Binding-site contacts:
Ligand atom O3 contacts residue BMA3 of chain 3.B at 4.2 Å.
Ligand atom C5 contacts residue THR310 of chain 1.A at 3.4 Å.
Ligand atom O5 contacts residue PRO309 of chain 1.A at 4.3 Å.
Ligand atom C4 contacts residue THR310 of chain 1.A at 3.8 Å.
Ligand atom O4 contacts residue THR310 of chain 1.A at 3.4 Å (h-bond).
Ligand atom C4 contacts residue BMA3 of chain 3.B at 3.7 Å.
Ligand atom C2 contacts residue BMA3 of chain 3.B at 2.9 Å.
Ligand atom C6 contacts residue BMA3 of chain 3.B at 4.5 Å.
Ligand atom O2 contacts residue BMA3 of chain 3.B at 4.2 Å.
Ligand atom C5 contacts residue PRO309 of chain 1.A at 4.1 Å (hydrophobic).
Ligand atom C5 contacts residue BMA3 of chain 3.B at 3.2 Å.
Ligand atom C3 contacts residue BMA3 of chain 3.B at 3.0 Å.
Ligand atom O4 contacts residue BMA3 of chain 3.B at 4.5 Å.
Ligand atom O5 contacts residue BMA3 of chain 3.B at 2.6 Å (h-bond).
Ligand atom C1 contacts residue BMA3 of chain 3.B at 3.2 Å.
Ligand atom C3 contacts residue THR310 of chain 1.A at 4.2 Å.
Ligand atom C6 contacts residue THR310 of chain 1.A at 3.9 Å.
Ligand atom C6 contacts residue PRO309 of chain 1.A at 3.6 Å (hydrophobic).
Ligand atom O5 contacts residue THR310 of chain 1.A at 4.2 Å.

Sequence of chain 1.A:
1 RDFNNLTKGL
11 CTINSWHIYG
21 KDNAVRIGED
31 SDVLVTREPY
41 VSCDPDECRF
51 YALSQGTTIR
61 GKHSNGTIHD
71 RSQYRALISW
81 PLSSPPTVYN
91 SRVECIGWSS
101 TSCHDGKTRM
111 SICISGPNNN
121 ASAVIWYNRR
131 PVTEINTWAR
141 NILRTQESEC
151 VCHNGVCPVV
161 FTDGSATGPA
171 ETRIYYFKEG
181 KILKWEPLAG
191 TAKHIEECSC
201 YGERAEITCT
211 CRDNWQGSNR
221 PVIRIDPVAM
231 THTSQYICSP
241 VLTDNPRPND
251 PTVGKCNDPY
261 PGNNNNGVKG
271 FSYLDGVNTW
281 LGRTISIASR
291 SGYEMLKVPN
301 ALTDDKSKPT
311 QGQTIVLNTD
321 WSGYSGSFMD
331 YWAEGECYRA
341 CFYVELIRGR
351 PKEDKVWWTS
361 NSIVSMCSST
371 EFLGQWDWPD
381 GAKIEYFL

This small molecule binds to this protein.
Small molecule (SMILES): OC[C@H]1O[C@H](O)[C@@H](O)[C@@H](O)[C@@H]1O